Binding-site contacts:
Ligand atom CAE contacts residue PRO230 of chain 1.D at 3.6 Å (hydrophobic).
Ligand atom N1 contacts residue NAP1 of chain 1.N at 2.7 Å (h-bond).
Ligand atom C2 contacts residue SER115 of chain 1.D at 3.8 Å.
Ligand atom N3 contacts residue TYR194 of chain 1.D at 3.5 Å (h-bond).
Ligand atom C2 contacts residue PHE117 of chain 1.D at 3.4 Å (hydrophobic).
Ligand atom NAB contacts residue LEU228 of chain 1.D at 3.6 Å.
Ligand atom N5 contacts residue PHE117 of chain 1.D at 3.5 Å.
Ligand atom CAE contacts residue MET233 of chain 1.D at 3.8 Å (hydrophobic).
Ligand atom N4 contacts residue TYR194 of chain 1.D at 2.7 Å (h-bond).
Ligand atom N2 contacts residue SER115 of chain 1.D at 2.8 Å (h-bond).
Ligand atom N8 contacts residue ARG34 of chain 1.D at 3.5 Å (salt-bridge).
Ligand atom C8A contacts residue NAP1 of chain 1.N at 3.5 Å.
Ligand atom N4 contacts residue PHE117 of chain 1.D at 3.5 Å.
Ligand atom C4 contacts residue TYR194 of chain 1.D at 3.5 Å (hydrophobic).
Ligand atom C4A contacts residue PHE117 of chain 1.D at 3.6 Å (hydrophobic).
Ligand atom N1 contacts residue PHE117 of chain 1.D at 3.6 Å.
Ligand atom NAB contacts residue PRO230 of chain 1.D at 3.0 Å.
Ligand atom C4 contacts residue NAP1 of chain 1.N at 3.8 Å.
Ligand atom CAE contacts residue LEU229 of chain 1.D at 3.1 Å (hydrophobic).
Ligand atom NAB contacts residue LEU229 of chain 1.D at 3.5 Å.
Ligand atom CAG contacts residue LEU229 of chain 1.D at 3.8 Å (hydrophobic).
Ligand atom N3 contacts residue PHE117 of chain 1.D at 3.6 Å.
Ligand atom C2 contacts residue NAP1 of chain 1.N at 3.4 Å.
Ligand atom C4 contacts residue PHE117 of chain 1.D at 3.4 Å (hydrophobic).
Ligand atom N4 contacts residue ASP181 of chain 1.D at 3.7 Å.
Ligand atom CAG contacts residue PRO230 of chain 1.D at 3.2 Å (hydrophobic).
Ligand atom CAD contacts residue LEU229 of chain 1.D at 3.7 Å (hydrophobic).
Ligand atom N8 contacts residue NAP1 of chain 1.N at 3.6 Å (h-bond).
Ligand atom C7 contacts residue NAP1 of chain 1.N at 3.8 Å.
Ligand atom C6 contacts residue NAP1 of chain 1.N at 3.8 Å.
Ligand atom C8A contacts residue PHE117 of chain 1.D at 3.5 Å (hydrophobic).
Ligand atom N5 contacts residue NAP1 of chain 1.N at 3.7 Å.
Ligand atom N8 contacts residue PHE117 of chain 1.D at 3.8 Å.
Ligand atom N4 contacts residue NAP1 of chain 1.N at 3.5 Å.
Ligand atom NAB contacts residue ARG34 of chain 1.D at 3.5 Å (salt-bridge).
Ligand atom C4A contacts residue NAP1 of chain 1.N at 3.8 Å.
Ligand atom N2 contacts residue PHE117 of chain 1.D at 3.6 Å.
Ligand atom C6 contacts residue PHE117 of chain 1.D at 3.6 Å (hydrophobic).
Ligand atom N3 contacts residue NAP1 of chain 1.N at 2.8 Å (h-bond).
Ligand atom N2 contacts residue NAP1 of chain 1.N at 3.2 Å (h-bond).

Sequence of chain 1.D:
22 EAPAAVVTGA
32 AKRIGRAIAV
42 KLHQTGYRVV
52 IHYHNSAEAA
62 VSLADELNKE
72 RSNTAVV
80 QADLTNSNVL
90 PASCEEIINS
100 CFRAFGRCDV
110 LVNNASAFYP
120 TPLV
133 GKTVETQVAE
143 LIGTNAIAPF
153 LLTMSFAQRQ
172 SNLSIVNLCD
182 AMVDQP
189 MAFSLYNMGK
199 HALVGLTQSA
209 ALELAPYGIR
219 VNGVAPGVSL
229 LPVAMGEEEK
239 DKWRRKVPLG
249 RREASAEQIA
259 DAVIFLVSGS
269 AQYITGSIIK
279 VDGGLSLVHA

This protein binds this small molecule.
Small molecule (SMILES): Nc1nc(N)c2nc(-c3ccccc3)c(N)nc2n1